This small molecule binds to this protein.
Small molecule (SMILES): CC[C@H](C)[C@H](NC(=O)[C@H](CO)NC(=O)[C@H](CCCN=C(N)N)NC(=O)[C@@H](NC(=O)[C@@H]1CCCN1C(=O)[C@@H]1CCCN1C(=O)[C@H](C)N)C(C)C)C(=O)N[C@H](C=O)Cc1ccc(O)cc1

Sequence of chain 1.Y:
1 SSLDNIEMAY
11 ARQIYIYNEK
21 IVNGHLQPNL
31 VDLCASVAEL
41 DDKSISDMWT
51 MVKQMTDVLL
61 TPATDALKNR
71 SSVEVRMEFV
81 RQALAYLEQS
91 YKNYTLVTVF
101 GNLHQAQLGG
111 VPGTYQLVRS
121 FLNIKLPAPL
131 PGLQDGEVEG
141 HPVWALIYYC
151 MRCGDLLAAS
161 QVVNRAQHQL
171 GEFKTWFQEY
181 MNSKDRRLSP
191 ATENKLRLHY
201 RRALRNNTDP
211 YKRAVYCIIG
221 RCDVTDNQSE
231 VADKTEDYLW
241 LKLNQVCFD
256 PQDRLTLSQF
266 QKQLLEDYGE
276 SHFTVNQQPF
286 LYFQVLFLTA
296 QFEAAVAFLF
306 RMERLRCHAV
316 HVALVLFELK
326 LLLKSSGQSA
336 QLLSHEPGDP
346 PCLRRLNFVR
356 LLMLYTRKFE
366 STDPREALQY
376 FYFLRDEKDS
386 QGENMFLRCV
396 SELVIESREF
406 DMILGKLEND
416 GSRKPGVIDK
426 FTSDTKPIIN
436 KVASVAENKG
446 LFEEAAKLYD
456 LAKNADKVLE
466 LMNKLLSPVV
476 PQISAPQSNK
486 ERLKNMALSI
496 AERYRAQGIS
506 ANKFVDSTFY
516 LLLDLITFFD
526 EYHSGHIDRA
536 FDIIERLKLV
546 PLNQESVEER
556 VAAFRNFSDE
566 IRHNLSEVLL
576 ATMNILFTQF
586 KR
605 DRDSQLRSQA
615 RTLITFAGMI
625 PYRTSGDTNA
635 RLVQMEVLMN

Binding-site contacts:
Ligand atom N contacts residue THR235 of chain 1.Y at 3.9 Å.
Ligand atom CB contacts residue LEU286 of chain 1.Y at 3.9 Å (hydrophobic).
Ligand atom CG contacts residue LYS234 of chain 1.Y at 3.3 Å.
Ligand atom CG2 contacts residue GLU236 of chain 1.Y at 3.3 Å.
Ligand atom O contacts residue LYS234 of chain 1.Y at 3.6 Å.
Ligand atom N contacts residue ASN227 of chain 1.Y at 3.0 Å (h-bond).
Ligand atom C contacts residue THR235 of chain 1.Y at 3.6 Å.
Ligand atom CB contacts residue TYR238 of chain 1.Y at 3.6 Å (hydrophobic).
Ligand atom N contacts residue TYR273 of chain 1.Y at 3.9 Å.
Ligand atom C contacts residue TYR94 of chain 1.Y at 4.0 Å (hydrophobic).
Ligand atom O contacts residue THR235 of chain 1.Y at 3.1 Å (h-bond).
Ligand atom CD contacts residue TYR273 of chain 1.Y at 3.3 Å (hydrophobic).
Ligand atom C contacts residue THR235 of chain 1.Y at 3.6 Å.
Ligand atom C contacts residue THR235 of chain 1.Y at 3.6 Å.
Ligand atom O contacts residue HIS277 of chain 1.Y at 3.4 Å.
Ligand atom CD1 contacts residue TYR91 of chain 1.Y at 3.9 Å (hydrophobic).
Ligand atom C contacts residue ASN227 of chain 1.Y at 3.5 Å.
Ligand atom C contacts residue LEU286 of chain 1.Y at 3.8 Å (hydrophobic).
Ligand atom CB contacts residue ASP233 of chain 1.Y at 3.0 Å.
Ligand atom CA contacts residue ASN227 of chain 1.Y at 3.7 Å.
Ligand atom CA contacts residue THR235 of chain 1.Y at 3.6 Å.
Ligand atom O contacts residue THR235 of chain 1.Y at 3.0 Å (h-bond).
Ligand atom CG2 contacts residue HIS277 of chain 1.Y at 3.3 Å.
Ligand atom CG2 contacts residue ASN281 of chain 1.Y at 3.6 Å.
Ligand atom CG2 contacts residue LEU286 of chain 1.Y at 3.7 Å (hydrophobic).
Ligand atom C contacts residue ASN281 of chain 1.Y at 3.8 Å.
Ligand atom CG1 contacts residue TYR94 of chain 1.Y at 3.8 Å (hydrophobic).
Ligand atom O contacts residue LEU286 of chain 1.Y at 3.2 Å.
Ligand atom O contacts residue TYR94 of chain 1.Y at 2.9 Å.
Ligand atom CD1 contacts residue TYR94 of chain 1.Y at 3.5 Å (hydrophobic).
Ligand atom CG1 contacts residue VAL280 of chain 1.Y at 4.0 Å (hydrophobic).
Ligand atom CG2 contacts residue PHE278 of chain 1.Y at 3.7 Å (hydrophobic).
Ligand atom CG contacts residue ASP233 of chain 1.Y at 3.0 Å.
Ligand atom CD contacts residue HIS277 of chain 1.Y at 3.9 Å.
Ligand atom CG contacts residue TYR273 of chain 1.Y at 3.6 Å (hydrophobic).
Ligand atom CG contacts residue HIS277 of chain 1.Y at 3.8 Å.
Ligand atom O contacts residue ASN227 of chain 1.Y at 3.6 Å.
Ligand atom O contacts residue ASN281 of chain 1.Y at 2.6 Å (h-bond).
Ligand atom CB contacts residue HIS277 of chain 1.Y at 3.7 Å.
Ligand atom N contacts residue THR235 of chain 1.Y at 3.5 Å (h-bond).